Sequence of chain 1.A:
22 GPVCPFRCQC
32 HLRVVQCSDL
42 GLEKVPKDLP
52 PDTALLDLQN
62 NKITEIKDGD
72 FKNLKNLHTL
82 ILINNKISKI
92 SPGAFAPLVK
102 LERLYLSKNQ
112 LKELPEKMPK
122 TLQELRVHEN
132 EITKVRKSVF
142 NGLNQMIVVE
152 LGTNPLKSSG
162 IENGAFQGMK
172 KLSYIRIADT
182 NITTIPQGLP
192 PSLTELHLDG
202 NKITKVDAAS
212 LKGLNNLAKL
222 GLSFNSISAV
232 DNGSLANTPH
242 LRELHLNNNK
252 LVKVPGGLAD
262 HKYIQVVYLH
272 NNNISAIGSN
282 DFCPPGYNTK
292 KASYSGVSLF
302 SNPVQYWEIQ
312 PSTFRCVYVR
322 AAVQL

Binding-site contacts:
Ligand atom O5 contacts residue ASN233 of chain 1.A at 2.4 Å (h-bond).
Ligand atom C1 contacts residue ASN233 of chain 1.A at 1.4 Å.
Ligand atom N2 contacts residue ASN233 of chain 1.A at 2.8 Å (h-bond).
Ligand atom O7 contacts residue ASN233 of chain 1.A at 3.4 Å (h-bond).
Ligand atom C5 contacts residue ASN233 of chain 1.A at 3.7 Å.
Ligand atom C2 contacts residue ASN233 of chain 1.A at 2.4 Å.
Ligand atom C3 contacts residue ASN233 of chain 1.A at 3.8 Å.
Ligand atom C4 contacts residue ASN233 of chain 1.A at 4.2 Å.
Ligand atom C7 contacts residue ASN233 of chain 1.A at 3.4 Å.

The protein below binds the small molecule below.
Small molecule (SMILES): CC(=O)N[C@@H]1[C@@H](O)[C@H](O)[C@@H](CO)O[C@H]1O